This small molecule binds to this protein.
Small molecule (SMILES): CC(=O)N[C@H]1CO[C@H](CO[C@@H]2O[C@@H](C)[C@@H](O)[C@@H](O)[C@@H]2O)[C@@H](O)[C@@H]1O

Binding-site contacts:
Ligand atom O5 contacts residue ASN156 of chain 1.A at 2.3 Å (h-bond).
Ligand atom O6 contacts residue LYS160 of chain 1.A at 4.4 Å.
Ligand atom C5 contacts residue GLY161 of chain 1.A at 3.5 Å.
Ligand atom C8 contacts residue LEU165 of chain 1.A at 3.7 Å (hydrophobic).
Ligand atom O3 contacts residue LYS160 of chain 1.A at 3.8 Å.
Ligand atom C3 contacts residue ASN156 of chain 1.A at 3.8 Å.
Ligand atom N2 contacts residue ASN156 of chain 1.A at 2.9 Å (h-bond).
Ligand atom C8 contacts residue LEU163 of chain 1.A at 3.4 Å (hydrophobic).
Ligand atom C7 contacts residue LEU163 of chain 1.A at 3.7 Å (hydrophobic).
Ligand atom C1 contacts residue GLY161 of chain 1.A at 4.4 Å.
Ligand atom O2 contacts residue SER157 of chain 1.A at 3.7 Å.
Ligand atom C1 contacts residue GLY161 of chain 1.A at 3.5 Å.
Ligand atom C3 contacts residue LYS160 of chain 1.A at 3.7 Å.
Ligand atom O6 contacts residue GLY161 of chain 1.A at 3.2 Å.
Ligand atom C1 contacts residue ASN156 of chain 1.A at 1.4 Å.
Ligand atom C8 contacts residue THR164 of chain 1.A at 3.5 Å.
Ligand atom C6 contacts residue GLY161 of chain 1.A at 3.9 Å.
Ligand atom C1 contacts residue LEU163 of chain 1.A at 4.3 Å (hydrophobic).
Ligand atom C7 contacts residue ASN156 of chain 1.A at 3.4 Å.
Ligand atom O7 contacts residue ASN156 of chain 1.A at 3.4 Å (h-bond).
Ligand atom N2 contacts residue LEU163 of chain 1.A at 3.2 Å (h-bond).
Ligand atom C3 contacts residue GLY161 of chain 1.A at 4.2 Å.
Ligand atom C2 contacts residue LEU163 of chain 1.A at 4.2 Å (hydrophobic).
Ligand atom C4 contacts residue ASN156 of chain 1.A at 4.2 Å.
Ligand atom O2 contacts residue GLY161 of chain 1.A at 3.8 Å.
Ligand atom C2 contacts residue GLY161 of chain 1.A at 4.4 Å.
Ligand atom C4 contacts residue GLY161 of chain 1.A at 4.2 Å.
Ligand atom O2 contacts residue ASN156 of chain 1.A at 4.4 Å.
Ligand atom O5 contacts residue GLY161 of chain 1.A at 3.4 Å.
Ligand atom C5 contacts residue ASN156 of chain 1.A at 3.6 Å.
Ligand atom C2 contacts residue GLY161 of chain 1.A at 4.3 Å.
Ligand atom C3 contacts residue GLY161 of chain 1.A at 4.0 Å.
Ligand atom O2 contacts residue LYS160 of chain 1.A at 4.0 Å.
Ligand atom C2 contacts residue ASN156 of chain 1.A at 2.5 Å.
Ligand atom C2 contacts residue LYS160 of chain 1.A at 4.4 Å.

Sequence of chain 1.A:
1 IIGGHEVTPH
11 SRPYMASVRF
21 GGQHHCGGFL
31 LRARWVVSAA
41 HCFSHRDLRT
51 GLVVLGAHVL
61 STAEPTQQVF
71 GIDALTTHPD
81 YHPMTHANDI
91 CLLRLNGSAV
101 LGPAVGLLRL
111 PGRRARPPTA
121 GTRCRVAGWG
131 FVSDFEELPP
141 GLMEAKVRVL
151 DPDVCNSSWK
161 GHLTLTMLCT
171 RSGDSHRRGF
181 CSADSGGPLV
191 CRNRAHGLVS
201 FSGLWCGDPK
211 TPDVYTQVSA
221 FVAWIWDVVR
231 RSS